Binding-site contacts:
Ligand atom C10 contacts residue LEU311 of chain 1.B at 3.6 Å (hydrophobic).
Ligand atom C26 contacts residue CYS172 of chain 1.B at 3.7 Å (hydrophobic).
Ligand atom O4 contacts residue TRP116 of chain 1.B at 3.8 Å.
Ligand atom C15 contacts residue MET315 of chain 1.B at 3.9 Å (hydrophobic).
Ligand atom C29 contacts residue PHE178 of chain 1.B at 4.0 Å (hydrophobic).
Ligand atom C27 contacts residue LEU170 of chain 1.B at 3.6 Å (hydrophobic).
Ligand atom C13 contacts residue MET315 of chain 1.B at 3.8 Å (hydrophobic).
Ligand atom O4 contacts residue ARG314 of chain 1.B at 3.0 Å (salt-bridge).
Ligand atom C15 contacts residue PHE166 of chain 1.B at 3.6 Å (hydrophobic).
Ligand atom O2 contacts residue LEU311 of chain 1.B at 3.6 Å.
Ligand atom C15 contacts residue ASN267 of chain 1.B at 3.7 Å.
Ligand atom C12 contacts residue MET315 of chain 1.B at 3.9 Å (hydrophobic).
Ligand atom O4 contacts residue VAL123 of chain 1.B at 3.8 Å.
Ligand atom O5 contacts residue PHE263 of chain 1.B at 3.7 Å.
Ligand atom C9 contacts residue TRP116 of chain 1.B at 3.8 Å (hydrophobic).
Ligand atom C26 contacts residue ASP173 of chain 1.B at 4.0 Å.
Ligand atom C14 contacts residue MET315 of chain 1.B at 3.8 Å (hydrophobic).
Ligand atom C9 contacts residue ARG314 of chain 1.B at 3.7 Å.
Ligand atom C14 contacts residue PHE166 of chain 1.B at 3.5 Å (hydrophobic).
Ligand atom O5 contacts residue SAH1 of chain 1.I at 3.9 Å.
Ligand atom C20 contacts residue LEU311 of chain 1.B at 3.9 Å (hydrophobic).
Ligand atom C30 contacts residue LEU170 of chain 1.B at 3.1 Å (hydrophobic).
Ligand atom O10 contacts residue ALA177 of chain 1.B at 3.7 Å.
Ligand atom C18 contacts residue LEU170 of chain 1.B at 3.8 Å (hydrophobic).
Ligand atom C30 contacts residue SAH1 of chain 1.I at 3.1 Å.
Ligand atom C17 contacts residue MET315 of chain 1.B at 4.0 Å (hydrophobic).
Ligand atom O7 contacts residue PHE263 of chain 1.B at 3.1 Å.
Ligand atom C9 contacts residue LEU311 of chain 1.B at 3.9 Å (hydrophobic).
Ligand atom O3 contacts residue ARG314 of chain 1.B at 3.5 Å (salt-bridge).
Ligand atom C19 contacts residue LEU311 of chain 1.B at 3.6 Å (hydrophobic).
Ligand atom O2 contacts residue PHE307 of chain 1.B at 3.9 Å.
Ligand atom O5 contacts residue ASN267 of chain 1.B at 3.2 Å (h-bond).
Ligand atom O6 contacts residue PHE263 of chain 1.B at 3.8 Å.
Ligand atom C16 contacts residue MET315 of chain 1.B at 4.0 Å (hydrophobic).
Ligand atom C19 contacts residue LEU170 of chain 1.B at 4.0 Å (hydrophobic).
Ligand atom C7 contacts residue GLU310 of chain 1.B at 3.3 Å.
Ligand atom C7 contacts residue PHE307 of chain 1.B at 3.9 Å (hydrophobic).
Ligand atom C1 contacts residue ILE351 of chain 1.B at 3.7 Å (hydrophobic).
Ligand atom O6 contacts residue LEU170 of chain 1.B at 4.0 Å.
Ligand atom C16 contacts residue ASN267 of chain 1.B at 3.7 Å.

Sequence of chain 1.B:
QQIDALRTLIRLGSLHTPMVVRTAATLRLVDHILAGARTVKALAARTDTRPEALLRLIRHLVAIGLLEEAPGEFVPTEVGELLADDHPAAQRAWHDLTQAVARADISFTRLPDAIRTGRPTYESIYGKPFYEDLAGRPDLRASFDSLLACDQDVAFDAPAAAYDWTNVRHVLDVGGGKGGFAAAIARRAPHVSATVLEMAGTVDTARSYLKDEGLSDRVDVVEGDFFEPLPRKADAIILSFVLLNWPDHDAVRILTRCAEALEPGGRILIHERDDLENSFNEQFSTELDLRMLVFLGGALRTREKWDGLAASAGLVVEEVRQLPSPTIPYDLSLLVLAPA

The protein below binds the small molecule below.
Small molecule (SMILES): CC[C@@]1(O)C[C@H](O[C@H]2C[C@H](N(C)C)[C@H](O)[C@H](C)O2)c2c(cc3c(c2O)C(=O)c2c(O)cccc2C3=O)[C@H]1C(=O)OC